The small molecule below binds the protein below.
Small molecule (SMILES): CC(C)[C@H](NC(=O)[C@H](Cc1ccc(OP(=O)(O)O)cc1)NC(=O)[C@@H](N)CO)C(=O)N[C@@H](CC(N)=O)C(=O)N[C@H](C=O)C(C)C

Sequence of chain 1.I:
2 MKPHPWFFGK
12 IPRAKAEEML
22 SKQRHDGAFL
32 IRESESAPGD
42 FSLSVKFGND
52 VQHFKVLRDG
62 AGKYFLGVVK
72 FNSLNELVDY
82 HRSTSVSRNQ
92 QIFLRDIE

Binding-site contacts:
Ligand atom OD1 contacts residue PHE55 of chain 1.I at 3.7 Å.
Ligand atom CG contacts residue LYS56 of chain 1.I at 3.8 Å.
Ligand atom O1P contacts residue SER35 of chain 1.I at 3.0 Å (h-bond).
Ligand atom ND2 contacts residue LYS56 of chain 1.I at 3.2 Å (salt-bridge).
Ligand atom OD1 contacts residue LYS56 of chain 1.I at 3.0 Å (salt-bridge).
Ligand atom OH contacts residue SER43 of chain 1.I at 3.5 Å (h-bond).
Ligand atom O contacts residue ARG14 of chain 1.I at 2.5 Å (salt-bridge).
Ligand atom CG1 contacts residue PHE55 of chain 1.I at 3.4 Å (hydrophobic).
Ligand atom O1P contacts residue ARG33 of chain 1.I at 2.5 Å (salt-bridge).
Ligand atom CD2 contacts residue HIS54 of chain 1.I at 3.9 Å.
Ligand atom CA contacts residue HIS54 of chain 1.I at 3.8 Å.
Ligand atom O2P contacts residue ARG33 of chain 1.I at 2.8 Å (salt-bridge).
Ligand atom CB contacts residue HIS54 of chain 1.I at 3.7 Å.
Ligand atom CB contacts residue LEU67 of chain 1.I at 3.5 Å (hydrophobic).
Ligand atom CG contacts residue LYS56 of chain 1.I at 3.6 Å.
Ligand atom N contacts residue ARG14 of chain 1.I at 3.3 Å (salt-bridge).
Ligand atom CG2 contacts residue HIS54 of chain 1.I at 3.5 Å.
Ligand atom CE2 contacts residue SER43 of chain 1.I at 3.6 Å.
Ligand atom CD2 contacts residue PHE55 of chain 1.I at 3.6 Å (hydrophobic).
Ligand atom O2P contacts residue ARG14 of chain 1.I at 3.1 Å (salt-bridge).
Ligand atom CB contacts residue PHE55 of chain 1.I at 3.5 Å (hydrophobic).
Ligand atom CA contacts residue HIS54 of chain 1.I at 3.4 Å.
Ligand atom ND2 contacts residue PHE55 of chain 1.I at 3.9 Å.
Ligand atom O3P contacts residue SER37 of chain 1.I at 3.0 Å (h-bond).
Ligand atom OH contacts residue SER35 of chain 1.I at 3.7 Å.
Ligand atom CG contacts residue LEU67 of chain 1.I at 3.5 Å (hydrophobic).
Ligand atom P contacts residue ARG33 of chain 1.I at 3.6 Å.
Ligand atom CD2 contacts residue LYS56 of chain 1.I at 3.3 Å.
Ligand atom C contacts residue ARG14 of chain 1.I at 3.6 Å.
Ligand atom O1P contacts residue SER43 of chain 1.I at 2.8 Å (h-bond).
Ligand atom C contacts residue HIS54 of chain 1.I at 3.6 Å.
Ligand atom N contacts residue HIS54 of chain 1.I at 2.8 Å (h-bond).
Ligand atom ND2 contacts residue LEU67 of chain 1.I at 2.7 Å (h-bond).
Ligand atom P contacts residue SER35 of chain 1.I at 3.8 Å.
Ligand atom CE2 contacts residue LYS56 of chain 1.I at 3.9 Å.
Ligand atom CB contacts residue HIS54 of chain 1.I at 3.7 Å.
Ligand atom O3P contacts residue ARG14 of chain 1.I at 3.8 Å.
Ligand atom CG2 contacts residue GLN53 of chain 1.I at 3.7 Å.
Ligand atom P contacts residue SER43 of chain 1.I at 3.6 Å.
Ligand atom P contacts residue ARG14 of chain 1.I at 4.0 Å.